Sequence of chain 1.C:
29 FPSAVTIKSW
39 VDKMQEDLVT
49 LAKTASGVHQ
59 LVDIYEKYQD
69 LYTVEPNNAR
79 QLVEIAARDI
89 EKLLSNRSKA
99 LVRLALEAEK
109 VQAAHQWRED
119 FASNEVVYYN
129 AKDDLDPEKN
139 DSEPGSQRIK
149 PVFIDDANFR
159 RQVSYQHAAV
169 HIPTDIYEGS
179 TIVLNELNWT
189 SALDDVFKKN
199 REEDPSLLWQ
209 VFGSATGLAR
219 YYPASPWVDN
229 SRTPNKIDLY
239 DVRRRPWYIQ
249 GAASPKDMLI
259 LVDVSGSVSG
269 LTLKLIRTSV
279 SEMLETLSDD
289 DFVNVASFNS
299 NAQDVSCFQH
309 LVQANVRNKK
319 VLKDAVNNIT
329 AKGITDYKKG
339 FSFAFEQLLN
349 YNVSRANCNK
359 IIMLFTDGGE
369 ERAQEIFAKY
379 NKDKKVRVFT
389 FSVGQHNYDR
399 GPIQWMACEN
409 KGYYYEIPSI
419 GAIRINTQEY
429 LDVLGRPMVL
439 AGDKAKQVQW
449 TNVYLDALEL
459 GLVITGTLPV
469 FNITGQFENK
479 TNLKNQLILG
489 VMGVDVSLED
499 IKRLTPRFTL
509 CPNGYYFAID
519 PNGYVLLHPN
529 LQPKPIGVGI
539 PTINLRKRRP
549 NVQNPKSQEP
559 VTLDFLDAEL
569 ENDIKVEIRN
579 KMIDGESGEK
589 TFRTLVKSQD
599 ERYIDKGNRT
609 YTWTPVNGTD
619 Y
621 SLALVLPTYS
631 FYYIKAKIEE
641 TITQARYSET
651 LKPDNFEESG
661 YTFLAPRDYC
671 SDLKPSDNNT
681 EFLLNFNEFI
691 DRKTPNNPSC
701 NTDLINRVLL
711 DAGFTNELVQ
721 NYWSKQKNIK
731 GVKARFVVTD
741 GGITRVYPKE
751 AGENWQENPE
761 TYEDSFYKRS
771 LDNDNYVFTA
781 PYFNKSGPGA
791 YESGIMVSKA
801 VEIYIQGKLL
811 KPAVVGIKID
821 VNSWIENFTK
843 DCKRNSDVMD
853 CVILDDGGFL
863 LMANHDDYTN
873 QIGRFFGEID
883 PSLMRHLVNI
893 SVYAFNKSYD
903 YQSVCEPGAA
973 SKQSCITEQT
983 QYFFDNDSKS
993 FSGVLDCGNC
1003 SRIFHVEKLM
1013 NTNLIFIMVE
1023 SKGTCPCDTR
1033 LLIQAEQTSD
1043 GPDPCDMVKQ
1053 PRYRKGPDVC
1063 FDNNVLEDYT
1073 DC

The small molecule below binds the protein below.
Small molecule (SMILES): CC(=O)N[C@H]1[C@H](O[C@H]2[C@H](O)[C@@H](NC(C)=O)CO[C@@H]2CO)O[C@H](CO)[C@@H](O)[C@@H]1O

Binding-site contacts:
Ligand atom O6 contacts residue THR680 of chain 1.C at 3.3 Å (h-bond).
Ligand atom O5 contacts residue ASN678 of chain 1.C at 3.4 Å (h-bond).
Ligand atom C1 contacts residue ASN678 of chain 1.C at 3.2 Å.
Ligand atom O7 contacts residue ASN678 of chain 1.C at 3.9 Å.
Ligand atom C2 contacts residue ASN678 of chain 1.C at 4.2 Å.
Ligand atom C1 contacts residue THR680 of chain 1.C at 3.5 Å.
Ligand atom O5 contacts residue THR680 of chain 1.C at 3.2 Å (h-bond).
Ligand atom O6 contacts residue LEU684 of chain 1.C at 4.2 Å.
Ligand atom O6 contacts residue GLU681 of chain 1.C at 3.3 Å.
Ligand atom C5 contacts residue THR680 of chain 1.C at 3.5 Å.
Ligand atom C6 contacts residue THR680 of chain 1.C at 3.9 Å.